Binding-site contacts:
Ligand atom OP1 contacts residue GLY63 of chain 1.A at 3.0 Å (h-bond).
Ligand atom C5' contacts residue GLY63 of chain 1.A at 3.8 Å.
Ligand atom C2 contacts residue TRP31 of chain 1.A at 3.3 Å (hydrophobic).
Ligand atom OP2 contacts residue ARG32 of chain 1.A at 3.1 Å (salt-bridge).
Ligand atom O4' contacts residue ARG32 of chain 1.A at 3.6 Å.
Ligand atom N9 contacts residue ARG32 of chain 1.A at 3.7 Å.
Ligand atom O5' contacts residue LYS69 of chain 1.A at 3.6 Å (salt-bridge).
Ligand atom C4 contacts residue TRP31 of chain 1.A at 3.6 Å (hydrophobic).
Ligand atom C5' contacts residue GLY61 of chain 1.A at 3.3 Å.
Ligand atom OP1 contacts residue PRO60 of chain 1.A at 3.7 Å.
Ligand atom P contacts residue TYR36 of chain 1.A at 3.4 Å.
Ligand atom C6 contacts residue TRP31 of chain 1.A at 3.7 Å (hydrophobic).
Ligand atom OP3 contacts residue ARG65 of chain 1.A at 2.6 Å (salt-bridge).
Ligand atom OP1 contacts residue ILE59 of chain 1.A at 3.8 Å.
Ligand atom P contacts residue ARG65 of chain 1.A at 3.8 Å.
Ligand atom N1 contacts residue TRP31 of chain 1.A at 3.7 Å.
Ligand atom OP1 contacts residue LYS64 of chain 1.A at 3.8 Å.
Ligand atom OP1 contacts residue GLY61 of chain 1.A at 3.1 Å (h-bond).
Ligand atom OP1 contacts residue LYS81 of chain 1.A at 3.1 Å (salt-bridge).
Ligand atom OP1 contacts residue ILE62 of chain 1.A at 3.4 Å (h-bond).
Ligand atom OP1 contacts residue TYR36 of chain 1.A at 2.5 Å (h-bond).
Ligand atom O3' contacts residue GLY61 of chain 1.A at 3.6 Å.
Ligand atom N3 contacts residue GLY35 of chain 1.A at 3.6 Å.
Ligand atom OP1 contacts residue LYS69 of chain 1.A at 3.3 Å (salt-bridge).
Ligand atom O6 contacts residue TRP31 of chain 1.A at 3.6 Å.
Ligand atom OP2 contacts residue ARG65 of chain 1.A at 3.7 Å.
Ligand atom O4' contacts residue TYR36 of chain 1.A at 3.6 Å.
Ligand atom OP1 contacts residue TYR24 of chain 1.A at 2.8 Å (h-bond).
Ligand atom OP1 contacts residue ARG65 of chain 1.A at 3.6 Å.
Ligand atom O3' contacts residue MET66 of chain 1.A at 3.5 Å.
Ligand atom N2 contacts residue TRP31 of chain 1.A at 3.7 Å.
Ligand atom P contacts residue LYS69 of chain 1.A at 3.4 Å.
Ligand atom N3 contacts residue TRP31 of chain 1.A at 3.3 Å (h-bond).
Ligand atom C4' contacts residue GLY61 of chain 1.A at 3.3 Å.
Ligand atom OP2 contacts residue ARG65 of chain 1.A at 3.6 Å.
Ligand atom O5' contacts residue TYR36 of chain 1.A at 3.1 Å (h-bond).
Ligand atom OP1 contacts residue CA1 of chain 1.U at 2.5 Å.
Ligand atom OP1 contacts residue MET66 of chain 1.A at 3.0 Å (h-bond).
Ligand atom OP3 contacts residue LYS69 of chain 1.A at 2.6 Å (salt-bridge).
Ligand atom C8 contacts residue ARG32 of chain 1.A at 3.8 Å.

Sequence of chain 1.A:
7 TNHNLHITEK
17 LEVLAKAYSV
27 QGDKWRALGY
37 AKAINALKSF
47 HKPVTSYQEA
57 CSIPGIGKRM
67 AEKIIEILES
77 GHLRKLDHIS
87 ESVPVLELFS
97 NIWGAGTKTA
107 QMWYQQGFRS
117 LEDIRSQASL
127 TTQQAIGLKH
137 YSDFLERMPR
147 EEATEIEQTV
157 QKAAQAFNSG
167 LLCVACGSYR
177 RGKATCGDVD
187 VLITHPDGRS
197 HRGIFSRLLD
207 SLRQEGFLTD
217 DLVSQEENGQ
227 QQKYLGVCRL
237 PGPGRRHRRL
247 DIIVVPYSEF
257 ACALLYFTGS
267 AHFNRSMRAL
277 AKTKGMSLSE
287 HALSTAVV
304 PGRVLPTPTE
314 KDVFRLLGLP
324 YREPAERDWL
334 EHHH

The protein below binds the small molecule below.
Small molecule (SMILES): Nc1ccn([C@H]2C[C@H](O[P](=O)(O)OC[C@H]3O[C@@H](n4cnc5c(=O)nc(N)[nH]c54)C[C@@H]3O)[C@@H](CO[P](=O)(O)O[C@H]3C[C@H](n4ccc(N)nc4=O)O[C@@H]3CO[P](=O)(O)O[C@H]3C[C@H](n4cnc5c(=O)nc(N)[nH]c54)O[C@@H]3COP(=O)(O)O)O2)c(=O)n1